Binding-site contacts:
Ligand atom N2 contacts residue THR179 of chain 1.B at 4.0 Å.
Ligand atom C4 contacts residue THR180 of chain 1.B at 4.0 Å.
Ligand atom N1 contacts residue TYR164 of chain 1.B at 3.8 Å.
Ligand atom C3 contacts residue TYR164 of chain 1.B at 3.5 Å (hydrophobic).
Ligand atom N2 contacts residue TYR164 of chain 1.B at 3.8 Å.
Ligand atom N2 contacts residue THR180 of chain 1.B at 3.7 Å.
Ligand atom C contacts residue HIS312 of chain 1.B at 3.6 Å.
Ligand atom N4 contacts residue TYR164 of chain 1.B at 3.8 Å.
Ligand atom C1 contacts residue HIS183 of chain 1.B at 3.7 Å.
Ligand atom C6 contacts residue TYR164 of chain 1.B at 3.5 Å (hydrophobic).
Ligand atom C1 contacts residue MN1 of chain 1.L at 2.9 Å.
Ligand atom C7 contacts residue TYR164 of chain 1.B at 3.5 Å (hydrophobic).
Ligand atom C2 contacts residue MN1 of chain 1.L at 3.0 Å.
Ligand atom N contacts residue TYR164 of chain 1.B at 3.6 Å.
Ligand atom C2 contacts residue TYR164 of chain 1.B at 4.0 Å (hydrophobic).
Ligand atom C9 contacts residue ASN191 of chain 1.B at 3.6 Å.
Ligand atom O contacts residue HIS312 of chain 1.B at 2.9 Å (h-bond).
Ligand atom C2 contacts residue HIS183 of chain 1.B at 3.8 Å.
Ligand atom N contacts residue ASN191 of chain 1.B at 3.4 Å (h-bond).
Ligand atom C5 contacts residue THR180 of chain 1.B at 3.7 Å.
Ligand atom C3 contacts residue THR180 of chain 1.B at 3.9 Å.
Ligand atom C5 contacts residue TYR164 of chain 1.B at 3.5 Å (hydrophobic).
Ligand atom C8 contacts residue TYR164 of chain 1.B at 3.6 Å (hydrophobic).
Ligand atom C6 contacts residue THR180 of chain 1.B at 3.5 Å.
Ligand atom O contacts residue MN1 of chain 1.L at 2.0 Å.
Ligand atom C8 contacts residue MN1 of chain 1.L at 3.4 Å.
Ligand atom C4 contacts residue TYR164 of chain 1.B at 3.7 Å (hydrophobic).
Ligand atom N4 contacts residue HIS183 of chain 1.B at 3.4 Å (h-bond).
Ligand atom N contacts residue LYS322 of chain 1.B at 3.6 Å.
Ligand atom O contacts residue ASP185 of chain 1.B at 2.8 Å (salt-bridge).
Ligand atom N3 contacts residue TYR164 of chain 1.B at 4.0 Å.
Ligand atom C9 contacts residue VAL314 of chain 1.B at 3.8 Å (hydrophobic).
Ligand atom N4 contacts residue MN1 of chain 1.L at 2.3 Å.
Ligand atom N1 contacts residue LYS322 of chain 1.B at 2.7 Å (salt-bridge).
Ligand atom C contacts residue TRP237 of chain 1.B at 3.8 Å (hydrophobic).
Ligand atom O contacts residue HIS183 of chain 1.B at 3.1 Å (h-bond).
Ligand atom C1 contacts residue HIS312 of chain 1.B at 3.5 Å.
Ligand atom N3 contacts residue THR180 of chain 1.B at 2.9 Å (h-bond).
Ligand atom C9 contacts residue TRP237 of chain 1.B at 3.6 Å (hydrophobic).
Ligand atom N2 contacts residue LYS322 of chain 1.B at 3.5 Å (salt-bridge).

Sequence of chain 1.B:
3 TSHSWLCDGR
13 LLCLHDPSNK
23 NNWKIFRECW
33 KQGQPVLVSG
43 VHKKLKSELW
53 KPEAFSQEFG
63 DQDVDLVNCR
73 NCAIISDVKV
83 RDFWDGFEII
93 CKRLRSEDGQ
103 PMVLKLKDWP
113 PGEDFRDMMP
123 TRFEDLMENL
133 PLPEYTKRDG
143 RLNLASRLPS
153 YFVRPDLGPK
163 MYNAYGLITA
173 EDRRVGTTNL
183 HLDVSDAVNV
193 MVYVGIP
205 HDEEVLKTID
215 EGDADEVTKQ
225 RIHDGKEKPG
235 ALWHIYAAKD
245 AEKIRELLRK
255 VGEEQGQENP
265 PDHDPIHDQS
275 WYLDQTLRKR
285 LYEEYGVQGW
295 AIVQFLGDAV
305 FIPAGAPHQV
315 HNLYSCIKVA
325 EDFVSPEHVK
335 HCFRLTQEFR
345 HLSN

This small molecule binds to this protein.
Small molecule (SMILES): Oc1ccc(-c2nnn[nH]2)c2cccnc12